A protein and the small-molecule ligand that binds it are described below.
Small molecule (SMILES): O=C1N[C@H](O)C=CN1[C@H]1C[C@H](O)[C@@H](COP(=O)(O)O)O1

Sequence of chain 2.A:
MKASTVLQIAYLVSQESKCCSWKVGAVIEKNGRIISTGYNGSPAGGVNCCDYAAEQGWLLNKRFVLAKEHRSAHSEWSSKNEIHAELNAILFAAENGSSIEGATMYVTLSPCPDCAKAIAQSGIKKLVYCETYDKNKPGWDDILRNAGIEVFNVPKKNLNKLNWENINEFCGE

Binding-site contacts:
Ligand atom C3' contacts residue SER98 of chain 2.A at 3.4 Å.
Ligand atom OP2 contacts residue SER95 of chain 2.A at 3.0 Å (h-bond).
Ligand atom C2 contacts residue HIS104 of chain 2.A at 3.6 Å.
Ligand atom OP3 contacts residue SER95 of chain 2.A at 3.4 Å (h-bond).
Ligand atom OP3 contacts residue HIS94 of chain 2.A at 2.8 Å (h-bond).
Ligand atom P contacts residue SER21 of chain 2.A at 3.5 Å.
Ligand atom OP3 contacts residue SER21 of chain 2.A at 2.7 Å (h-bond).
Ligand atom C6 contacts residue HIS104 of chain 2.A at 3.6 Å.
Ligand atom N1 contacts residue VAL24 of chain 2.A at 3.6 Å.
Ligand atom N3 contacts residue GLU106 of chain 2.A at 2.8 Å (salt-bridge).
Ligand atom OP3 contacts residue ARG91 of chain 2.A at 3.2 Å (salt-bridge).
Ligand atom O2 contacts residue HIS104 of chain 2.A at 3.1 Å.
Ligand atom C2 contacts residue VAL24 of chain 2.A at 3.5 Å (hydrophobic).
Ligand atom O4 contacts residue ZN1 of chain 2.B at 2.2 Å.
Ligand atom P contacts residue HIS94 of chain 2.A at 3.6 Å.
Ligand atom C5' contacts residue TYR153 of chain 2.A at 3.4 Å (hydrophobic).
Ligand atom O5' contacts residue SER21 of chain 2.A at 3.3 Å (h-bond).
Ligand atom OP1 contacts residue LYS155 of chain 2.A at 3.5 Å.
Ligand atom OP2 contacts residue HIS94 of chain 2.A at 3.6 Å.
Ligand atom O4' contacts residue ASN40 of chain 2.A at 3.6 Å (h-bond).
Ligand atom O4 contacts residue HIS104 of chain 2.A at 3.6 Å (h-bond).
Ligand atom O3' contacts residue SER98 of chain 2.A at 3.4 Å (h-bond).
Ligand atom O4 contacts residue CYS132 of chain 2.A at 2.9 Å (h-bond).
Ligand atom O4 contacts residue GLU106 of chain 2.A at 2.6 Å (salt-bridge).
Ligand atom O3' contacts residue CYS19 of chain 2.A at 3.1 Å (h-bond).
Ligand atom O2 contacts residue ALA105 of chain 2.A at 3.0 Å (h-bond).
Ligand atom N3 contacts residue VAL24 of chain 2.A at 3.6 Å.
Ligand atom C4 contacts residue ZN1 of chain 2.B at 3.3 Å.
Ligand atom O4 contacts residue PRO131 of chain 2.A at 3.3 Å.
Ligand atom O4' contacts residue VAL24 of chain 2.A at 3.6 Å.
Ligand atom O3' contacts residue ASN40 of chain 2.A at 2.9 Å (h-bond).
Ligand atom OP1 contacts residue ARG91 of chain 2.A at 2.8 Å (salt-bridge).
Ligand atom C4 contacts residue GLU106 of chain 2.A at 3.1 Å.
Ligand atom P contacts residue SER95 of chain 2.A at 3.5 Å.
Ligand atom C2' contacts residue HIS104 of chain 2.A at 3.3 Å.
Ligand atom O5' contacts residue HIS94 of chain 2.A at 3.4 Å.
Ligand atom OP1 contacts residue TYR153 of chain 2.A at 2.6 Å (h-bond).
Ligand atom P contacts residue TYR153 of chain 2.A at 3.6 Å.
Ligand atom O3' contacts residue GLU102 of chain 2.A at 3.5 Å (salt-bridge).
Ligand atom O2 contacts residue ASN40 of chain 2.A at 3.4 Å.